Binding-site contacts:
Ligand atom C12 contacts residue GLU110 of chain 1.B at 3.7 Å.
Ligand atom CL1 contacts residue GLN257 of chain 1.B at 3.7 Å.
Ligand atom C3 contacts residue THR219 of chain 1.B at 3.7 Å.
Ligand atom CL1 contacts residue ARG111 of chain 1.B at 3.3 Å.
Ligand atom N7 contacts residue PRO491 of chain 1.B at 3.8 Å.
Ligand atom N22 contacts residue GLU249 of chain 1.B at 3.0 Å (salt-bridge).
Ligand atom C15 contacts residue ARG111 of chain 1.B at 3.6 Å.
Ligand atom C18 contacts residue LYS492 of chain 1.B at 3.6 Å.
Ligand atom N22 contacts residue THR108 of chain 1.B at 3.2 Å (h-bond).
Ligand atom C23 contacts residue GLU249 of chain 1.B at 3.1 Å.
Ligand atom C11 contacts residue ARG111 of chain 1.B at 3.4 Å.
Ligand atom C6 contacts residue THR219 of chain 1.B at 3.6 Å.
Ligand atom C4 contacts residue THR253 of chain 1.B at 3.9 Å.
Ligand atom CL2 contacts residue LEU254 of chain 1.B at 3.9 Å.
Ligand atom C6 contacts residue THR253 of chain 1.B at 3.7 Å.
Ligand atom N22 contacts residue GLU110 of chain 1.B at 3.2 Å (salt-bridge).
Ligand atom C12 contacts residue PHE113 of chain 1.B at 3.1 Å (hydrophobic).
Ligand atom C10 contacts residue HIS114 of chain 1.B at 3.7 Å.
Ligand atom C3 contacts residue ARG111 of chain 1.B at 3.7 Å.
Ligand atom C19 contacts residue THR219 of chain 1.B at 3.3 Å.
Ligand atom N5 contacts residue THR219 of chain 1.B at 3.7 Å.
Ligand atom N7 contacts residue THR253 of chain 1.B at 3.8 Å.
Ligand atom C10 contacts residue ARG111 of chain 1.B at 3.4 Å.
Ligand atom C13 contacts residue THR253 of chain 1.B at 3.3 Å.
Ligand atom C13 contacts residue GLU249 of chain 1.B at 3.3 Å.
Ligand atom N5 contacts residue THR253 of chain 1.B at 3.5 Å.
Ligand atom N2 contacts residue THR219 of chain 1.B at 3.6 Å.
Ligand atom CL2 contacts residue GLN495 of chain 1.B at 3.6 Å.
Ligand atom C4 contacts residue THR219 of chain 1.B at 3.8 Å.
Ligand atom C19 contacts residue PRO491 of chain 1.B at 3.7 Å (hydrophobic).
Ligand atom C11 contacts residue PHE113 of chain 1.B at 3.3 Å (hydrophobic).
Ligand atom N7 contacts residue GLU250 of chain 1.B at 3.1 Å (salt-bridge).
Ligand atom C11 contacts residue GLU110 of chain 1.B at 3.3 Å.
Ligand atom CL2 contacts residue GLN257 of chain 1.B at 3.8 Å.
Ligand atom CL1 contacts residue THR253 of chain 1.B at 3.4 Å.
Ligand atom C12 contacts residue GLU249 of chain 1.B at 3.3 Å.
Ligand atom C23 contacts residue PHE113 of chain 1.B at 3.2 Å (hydrophobic).
Ligand atom C1 contacts residue THR219 of chain 1.B at 3.5 Å.
Ligand atom C16 contacts residue ARG111 of chain 1.B at 3.9 Å.
Ligand atom N22 contacts residue PHE113 of chain 1.B at 2.5 Å (h-bond).

This protein binds this small molecule.
Small molecule (SMILES): CC1(N)CCN(c2cnc(-c3cccc(Cl)c3Cl)c(N)n2)CC1

Sequence of chain 1.B:
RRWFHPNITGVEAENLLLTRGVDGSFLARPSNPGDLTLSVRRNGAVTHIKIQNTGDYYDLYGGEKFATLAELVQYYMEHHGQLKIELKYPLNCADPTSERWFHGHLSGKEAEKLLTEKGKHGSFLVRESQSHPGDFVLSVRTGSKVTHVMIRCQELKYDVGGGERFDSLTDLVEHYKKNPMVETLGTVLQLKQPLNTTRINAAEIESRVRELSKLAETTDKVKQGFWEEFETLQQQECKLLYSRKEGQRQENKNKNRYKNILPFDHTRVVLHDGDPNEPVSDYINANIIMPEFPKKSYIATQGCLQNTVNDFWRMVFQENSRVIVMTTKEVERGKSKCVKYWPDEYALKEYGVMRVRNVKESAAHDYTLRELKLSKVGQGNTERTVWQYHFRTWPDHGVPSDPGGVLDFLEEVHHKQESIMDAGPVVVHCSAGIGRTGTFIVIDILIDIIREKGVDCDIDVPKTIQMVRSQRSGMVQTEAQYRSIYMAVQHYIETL